This small molecule binds to this protein.
Small molecule (SMILES): CC(=O)N[C@H]1[C@H](O[C@H]2[C@H](O)[C@@H](NC(C)=O)CO[C@@H]2CO)O[C@H](CO)[C@@H](O)[C@@H]1O

Binding-site contacts:
Ligand atom C7 contacts residue ASN389 of chain 1.A at 3.4 Å.
Ligand atom C6 contacts residue HIS388 of chain 1.A at 4.3 Å.
Ligand atom C5 contacts residue ASN389 of chain 1.A at 3.7 Å.
Ligand atom O5 contacts residue HIS388 of chain 1.A at 3.9 Å.
Ligand atom O7 contacts residue ASN389 of chain 1.A at 4.3 Å.
Ligand atom O6 contacts residue HIS388 of chain 1.A at 2.9 Å (h-bond).
Ligand atom C6 contacts residue HIS386 of chain 1.A at 4.3 Å.
Ligand atom C3 contacts residue ASN389 of chain 1.A at 3.8 Å.
Ligand atom C7 contacts residue PRO493 of chain 1.A at 4.4 Å (hydrophobic).
Ligand atom C1 contacts residue ASN389 of chain 1.A at 1.4 Å.
Ligand atom O5 contacts residue ASN389 of chain 1.A at 2.4 Å (h-bond).
Ligand atom O6 contacts residue MET387 of chain 1.A at 3.5 Å.
Ligand atom O6 contacts residue HIS386 of chain 1.A at 3.2 Å (h-bond).
Ligand atom C8 contacts residue ASN389 of chain 1.A at 3.5 Å.
Ligand atom C2 contacts residue ASN389 of chain 1.A at 2.5 Å.
Ligand atom O7 contacts residue GLN497 of chain 1.A at 4.5 Å.
Ligand atom N2 contacts residue ASN389 of chain 1.A at 2.9 Å (h-bond).
Ligand atom O7 contacts residue PRO493 of chain 1.A at 3.4 Å.
Ligand atom C4 contacts residue ASN389 of chain 1.A at 4.3 Å.

Sequence of chain 1.A:
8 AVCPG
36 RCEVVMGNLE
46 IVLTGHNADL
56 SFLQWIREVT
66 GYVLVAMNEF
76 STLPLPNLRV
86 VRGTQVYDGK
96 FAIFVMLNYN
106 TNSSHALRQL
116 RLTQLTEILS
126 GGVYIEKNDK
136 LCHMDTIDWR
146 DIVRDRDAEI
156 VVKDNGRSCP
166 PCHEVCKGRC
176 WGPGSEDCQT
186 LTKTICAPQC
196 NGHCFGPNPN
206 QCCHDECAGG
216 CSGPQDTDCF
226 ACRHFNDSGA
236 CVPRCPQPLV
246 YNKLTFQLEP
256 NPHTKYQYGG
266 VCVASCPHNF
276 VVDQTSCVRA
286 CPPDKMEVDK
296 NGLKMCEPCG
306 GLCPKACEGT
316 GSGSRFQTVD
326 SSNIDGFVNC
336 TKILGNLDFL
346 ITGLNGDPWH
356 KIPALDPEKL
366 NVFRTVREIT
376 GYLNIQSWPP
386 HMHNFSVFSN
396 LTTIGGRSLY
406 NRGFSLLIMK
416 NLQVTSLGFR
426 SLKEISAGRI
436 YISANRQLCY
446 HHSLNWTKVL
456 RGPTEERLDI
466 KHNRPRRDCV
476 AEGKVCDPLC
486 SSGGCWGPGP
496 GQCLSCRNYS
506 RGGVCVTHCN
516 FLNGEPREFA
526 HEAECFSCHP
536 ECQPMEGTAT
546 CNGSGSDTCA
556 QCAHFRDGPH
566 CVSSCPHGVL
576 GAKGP